Binding-site contacts:
Ligand atom C7 contacts residue PHE56 of chain 1.R at 3.7 Å (hydrophobic).
Ligand atom CE2 contacts residue LEU55 of chain 1.R at 3.9 Å (hydrophobic).
Ligand atom CD1 contacts residue PHE89 of chain 1.R at 3.7 Å (hydrophobic).
Ligand atom CE2 contacts residue LEU99 of chain 1.S at 3.8 Å (hydrophobic).
Ligand atom C4 contacts residue ILE35 of chain 1.S at 3.7 Å (hydrophobic).
Ligand atom CZ contacts residue THR86 of chain 1.R at 3.4 Å.
Ligand atom N contacts residue TYR69 of chain 1.S at 2.9 Å (h-bond).
Ligand atom C7 contacts residue LEU30 of chain 1.S at 3.6 Å (hydrophobic).
Ligand atom CD2 contacts residue TYR69 of chain 1.S at 3.6 Å (hydrophobic).
Ligand atom C contacts residue TYR69 of chain 1.S at 3.6 Å (hydrophobic).
Ligand atom O contacts residue PHE67 of chain 1.S at 3.9 Å.
Ligand atom C7 contacts residue LEU55 of chain 1.R at 3.7 Å (hydrophobic).
Ligand atom CM contacts residue LEU198 of chain 1.S at 3.5 Å (hydrophobic).
Ligand atom CD contacts residue TYR69 of chain 1.S at 3.5 Å (hydrophobic).
Ligand atom C contacts residue PHE67 of chain 1.S at 3.6 Å (hydrophobic).
Ligand atom CA contacts residue PHE89 of chain 1.R at 3.9 Å (hydrophobic).
Ligand atom CE contacts residue GLU33 of chain 1.S at 3.8 Å.
Ligand atom CA contacts residue PHE67 of chain 1.S at 3.5 Å (hydrophobic).
Ligand atom CD2 contacts residue LEU97 of chain 1.S at 3.8 Å (hydrophobic).
Ligand atom CB contacts residue SER95 of chain 1.S at 3.8 Å.
Ligand atom CB contacts residue PHE67 of chain 1.S at 3.4 Å (hydrophobic).
Ligand atom CB contacts residue PHE67 of chain 1.S at 3.8 Å (hydrophobic).
Ligand atom CE1 contacts residue THR86 of chain 1.R at 3.8 Å.
Ligand atom C6 contacts residue LEU30 of chain 1.S at 3.4 Å (hydrophobic).
Ligand atom C1 contacts residue TYR69 of chain 1.S at 3.6 Å (hydrophobic).
Ligand atom C8 contacts residue SER59 of chain 1.R at 3.3 Å.
Ligand atom C7 contacts residue SER59 of chain 1.R at 3.4 Å.
Ligand atom CM contacts residue PHE119 of chain 1.S at 3.5 Å (hydrophobic).
Ligand atom O contacts residue PHE89 of chain 1.R at 3.8 Å.
Ligand atom CB contacts residue PHE119 of chain 1.S at 3.8 Å (hydrophobic).
Ligand atom C2 contacts residue LEU55 of chain 1.R at 3.8 Å (hydrophobic).
Ligand atom O contacts residue TYR69 of chain 1.S at 2.5 Å (h-bond).
Ligand atom CA contacts residue PHE67 of chain 1.S at 3.8 Å (hydrophobic).
Ligand atom CB contacts residue LEU97 of chain 1.S at 3.6 Å (hydrophobic).
Ligand atom CE2 contacts residue TYR69 of chain 1.S at 3.7 Å (hydrophobic).
Ligand atom C1 contacts residue LEU55 of chain 1.R at 3.8 Å (hydrophobic).
Ligand atom CB contacts residue LEU198 of chain 1.S at 3.6 Å (hydrophobic).
Ligand atom O contacts residue PHE89 of chain 1.R at 3.9 Å.
Ligand atom C2 contacts residue TYR69 of chain 1.S at 3.3 Å (hydrophobic).
Ligand atom N contacts residue PHE89 of chain 1.R at 3.8 Å.

The small molecule below binds the protein below.
Small molecule (SMILES): C/C=C/C=C/C=C/C(=O)N[C@@H](Cc1ccccc1)C(=O)N[C@H]1COC(=O)[C@@H]2C[C@@H](C)CN2C(=O)[C@H](C)NC(=O)[C@H](C)N(C)C(=O)[C@@H]2CCCN2C1=O

Sequence of chain 1.R:
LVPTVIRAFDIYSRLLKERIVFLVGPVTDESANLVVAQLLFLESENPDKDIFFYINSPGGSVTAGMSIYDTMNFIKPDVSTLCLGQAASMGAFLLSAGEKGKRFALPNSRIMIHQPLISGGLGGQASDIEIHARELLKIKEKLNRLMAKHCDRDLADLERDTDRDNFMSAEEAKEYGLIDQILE

Sequence of chain 1.S:
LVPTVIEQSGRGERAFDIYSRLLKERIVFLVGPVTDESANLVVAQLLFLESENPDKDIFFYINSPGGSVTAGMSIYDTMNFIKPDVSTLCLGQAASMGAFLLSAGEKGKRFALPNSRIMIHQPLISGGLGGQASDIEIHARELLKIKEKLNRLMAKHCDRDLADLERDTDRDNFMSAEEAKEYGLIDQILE